This protein binds this small molecule.
Small molecule (SMILES): O=C(O)[C@]1(O)C[C@H](CP(=O)(O)O)[C@@H](O)[C@H](O)C1

Sequence of chain 1.B:
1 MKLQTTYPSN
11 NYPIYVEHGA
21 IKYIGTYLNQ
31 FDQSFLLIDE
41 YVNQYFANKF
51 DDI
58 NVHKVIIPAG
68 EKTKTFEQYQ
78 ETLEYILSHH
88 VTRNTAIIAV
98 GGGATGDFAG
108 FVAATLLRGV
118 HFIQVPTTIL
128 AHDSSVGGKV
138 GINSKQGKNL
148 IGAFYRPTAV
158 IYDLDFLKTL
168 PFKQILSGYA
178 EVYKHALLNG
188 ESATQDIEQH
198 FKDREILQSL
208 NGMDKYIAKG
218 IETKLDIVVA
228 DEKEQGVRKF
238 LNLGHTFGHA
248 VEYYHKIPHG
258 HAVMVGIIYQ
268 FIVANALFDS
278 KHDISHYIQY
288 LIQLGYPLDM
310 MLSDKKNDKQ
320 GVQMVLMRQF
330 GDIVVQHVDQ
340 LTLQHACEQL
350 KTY

Binding-site contacts:
Ligand atom C3 contacts residue LEU238 of chain 1.B at 3.8 Å (hydrophobic).
Ligand atom O12 contacts residue LYS221 of chain 1.B at 3.0 Å (salt-bridge).
Ligand atom O93 contacts residue LYS314 of chain 1.B at 3.2 Å.
Ligand atom O11 contacts residue LEU238 of chain 1.B at 3.7 Å.
Ligand atom O12 contacts residue ARG235 of chain 1.B at 3.1 Å (salt-bridge).
Ligand atom O93 contacts residue ASN146 of chain 1.B at 3.0 Å (h-bond).
Ligand atom C5 contacts residue NAD1 of chain 1.G at 3.7 Å.
Ligand atom C1 contacts residue LEU238 of chain 1.B at 3.9 Å (hydrophobic).
Ligand atom C3 contacts residue ASP130 of chain 1.B at 3.7 Å.
Ligand atom C4 contacts residue LYS181 of chain 1.B at 3.6 Å.
Ligand atom O4 contacts residue HIS242 of chain 1.B at 3.0 Å (h-bond).
Ligand atom O5 contacts residue HIS256 of chain 1.B at 3.6 Å.
Ligand atom C4 contacts residue HIS242 of chain 1.B at 3.4 Å.
Ligand atom O5 contacts residue HIS242 of chain 1.B at 3.3 Å.
Ligand atom C8 contacts residue LYS136 of chain 1.B at 3.5 Å.
Ligand atom O91 contacts residue ASN239 of chain 1.B at 2.8 Å (h-bond).
Ligand atom C1 contacts residue ARG235 of chain 1.B at 3.5 Å.
Ligand atom C1 contacts residue LYS136 of chain 1.B at 3.8 Å.
Ligand atom O11 contacts residue ARG235 of chain 1.B at 2.7 Å (salt-bridge).
Ligand atom C4 contacts residue LEU238 of chain 1.B at 3.7 Å (hydrophobic).
Ligand atom O92 contacts residue LYS314 of chain 1.B at 3.2 Å.
Ligand atom O4 contacts residue NAD1 of chain 1.G at 3.8 Å.
Ligand atom C3 contacts residue LYS181 of chain 1.B at 3.7 Å.
Ligand atom O4 contacts residue ZN1 of chain 1.F at 2.4 Å.
Ligand atom C4 contacts residue ZN1 of chain 1.F at 3.3 Å.
Ligand atom O91 contacts residue HIS246 of chain 1.B at 3.2 Å.
Ligand atom O2 contacts residue ASN239 of chain 1.B at 3.5 Å (h-bond).
Ligand atom O2 contacts residue LEU238 of chain 1.B at 3.3 Å.
Ligand atom O92 contacts residue LYS136 of chain 1.B at 2.9 Å (salt-bridge).
Ligand atom P1 contacts residue LYS314 of chain 1.B at 3.5 Å.
Ligand atom O5 contacts residue HIS246 of chain 1.B at 3.6 Å.
Ligand atom O91 contacts residue LYS314 of chain 1.B at 3.8 Å.
Ligand atom C5 contacts residue ZN1 of chain 1.F at 3.4 Å.
Ligand atom O5 contacts residue ZN1 of chain 1.F at 2.6 Å.
Ligand atom O11 contacts residue LYS136 of chain 1.B at 3.2 Å (salt-bridge).
Ligand atom O4 contacts residue GLU178 of chain 1.B at 3.3 Å (salt-bridge).
Ligand atom C4 contacts residue ASP130 of chain 1.B at 3.7 Å.
Ligand atom O4 contacts residue LYS181 of chain 1.B at 2.9 Å (salt-bridge).
Ligand atom O12 contacts residue NAD1 of chain 1.G at 3.4 Å (h-bond).
Ligand atom O4 contacts residue ASP130 of chain 1.B at 2.8 Å (salt-bridge).